Sequence of chain 1.B:
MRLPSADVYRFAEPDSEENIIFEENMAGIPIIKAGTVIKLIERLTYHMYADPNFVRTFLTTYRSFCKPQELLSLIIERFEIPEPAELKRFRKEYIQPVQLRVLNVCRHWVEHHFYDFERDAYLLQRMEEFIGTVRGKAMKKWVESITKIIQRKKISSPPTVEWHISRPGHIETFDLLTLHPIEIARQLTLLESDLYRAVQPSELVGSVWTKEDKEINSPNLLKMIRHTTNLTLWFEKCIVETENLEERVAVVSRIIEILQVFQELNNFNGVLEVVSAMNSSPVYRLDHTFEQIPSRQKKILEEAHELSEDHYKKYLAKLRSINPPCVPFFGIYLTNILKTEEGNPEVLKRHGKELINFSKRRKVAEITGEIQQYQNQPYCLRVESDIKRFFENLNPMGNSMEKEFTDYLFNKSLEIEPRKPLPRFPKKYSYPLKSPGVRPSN

A small-molecule ligand and the protein it binds are described below.
Small molecule (SMILES): [H]/N=C(\N)NCCCC[C@H]1NC(=O)[C@@H](N)CCCCNC(=O)C[C@@H](C(N)=O)NC(=O)[C@H](C)NC(=O)[C@H](C(C)C)NC(=O)[C@H](CO)NC(=O)[C@H](Cc2c[nH]c3ccccc23)NC(=O)[C@@H]2CCCN2C(=O)[C@H](Cc2c[nH]cn2)NC1=O

Binding-site contacts:
Ligand atom O contacts residue PHE348 of chain 1.B at 3.6 Å.
Ligand atom CD2 contacts residue LEU359 of chain 1.B at 3.8 Å (hydrophobic).
Ligand atom CG1 contacts residue LYS357 of chain 1.B at 3.9 Å.
Ligand atom CG contacts residue LEU359 of chain 1.B at 3.9 Å (hydrophobic).
Ligand atom NE1 contacts residue HIS363 of chain 1.B at 4.0 Å.
Ligand atom CG contacts residue TYR342 of chain 1.B at 3.5 Å (hydrophobic).
Ligand atom CH2 contacts residue ASN337 of chain 1.B at 3.6 Å.
Ligand atom OG contacts residue GLU360 of chain 1.B at 3.6 Å.
Ligand atom CH2 contacts residue TYR342 of chain 1.B at 3.7 Å (hydrophobic).
Ligand atom CB contacts residue GLU360 of chain 1.B at 3.8 Å.
Ligand atom CD contacts residue TYR342 of chain 1.B at 3.7 Å (hydrophobic).
Ligand atom NE2 contacts residue HIS363 of chain 1.B at 3.4 Å (h-bond).
Ligand atom O contacts residue TYR342 of chain 1.B at 3.5 Å (h-bond).
Ligand atom CZ2 contacts residue HIS363 of chain 1.B at 3.4 Å.
Ligand atom O contacts residue LYS356 of chain 1.B at 3.4 Å (salt-bridge).
Ligand atom CH2 contacts residue HIS363 of chain 1.B at 4.0 Å.
Ligand atom CE1 contacts residue TYR342 of chain 1.B at 3.7 Å (hydrophobic).
Ligand atom CB contacts residue TYR342 of chain 1.B at 3.8 Å (hydrophobic).
Ligand atom NE contacts residue GLU367 of chain 1.B at 3.3 Å (salt-bridge).
Ligand atom NH1 contacts residue GLU367 of chain 1.B at 3.2 Å (salt-bridge).
Ligand atom CZ3 contacts residue TYR342 of chain 1.B at 3.9 Å (hydrophobic).
Ligand atom NE1 contacts residue GLU360 of chain 1.B at 3.9 Å.
Ligand atom NE2 contacts residue GLU367 of chain 1.B at 4.0 Å.
Ligand atom C contacts residue LYS356 of chain 1.B at 4.0 Å.
Ligand atom CG contacts residue TYR342 of chain 1.B at 3.6 Å (hydrophobic).
Ligand atom CD1 contacts residue GLU360 of chain 1.B at 3.5 Å.
Ligand atom C contacts residue TYR342 of chain 1.B at 4.0 Å (hydrophobic).
Ligand atom CZ contacts residue GLU367 of chain 1.B at 3.7 Å.
Ligand atom CA contacts residue TYR342 of chain 1.B at 3.5 Å (hydrophobic).
Ligand atom CE3 contacts residue LEU359 of chain 1.B at 3.4 Å (hydrophobic).
Ligand atom CB contacts residue PHE348 of chain 1.B at 3.5 Å (hydrophobic).
Ligand atom CB contacts residue LYS356 of chain 1.B at 3.9 Å.
Ligand atom CZ3 contacts residue MET336 of chain 1.B at 3.7 Å (hydrophobic).
Ligand atom CE1 contacts residue HIS363 of chain 1.B at 3.9 Å.
Ligand atom CA contacts residue GLU360 of chain 1.B at 3.6 Å.
Ligand atom CB contacts residue LEU359 of chain 1.B at 3.8 Å (hydrophobic).
Ligand atom O contacts residue LYS356 of chain 1.B at 3.6 Å.
Ligand atom ND1 contacts residue TYR342 of chain 1.B at 2.7 Å (h-bond).
Ligand atom CG contacts residue PHE348 of chain 1.B at 3.6 Å (hydrophobic).
Ligand atom CA contacts residue LYS356 of chain 1.B at 3.9 Å.